Binding-site contacts:
Ligand atom CL contacts residue GLY226 of chain 1.B at 3.4 Å.
Ligand atom C3 contacts residue GLY226 of chain 1.B at 4.4 Å.
Ligand atom S contacts residue ILE273 of chain 1.B at 4.3 Å.
Ligand atom O1 contacts residue TYR228 of chain 1.B at 3.2 Å.
Ligand atom CL contacts residue LEU274 of chain 1.B at 3.5 Å.
Ligand atom CL contacts residue ASN227 of chain 1.B at 3.5 Å.
Ligand atom C2 contacts residue LEU274 of chain 1.B at 4.1 Å (hydrophobic).
Ligand atom C2 contacts residue TYR228 of chain 1.B at 4.3 Å (hydrophobic).
Ligand atom C2 contacts residue ILE273 of chain 1.B at 3.7 Å (hydrophobic).
Ligand atom C1 contacts residue TYR228 of chain 1.B at 3.7 Å (hydrophobic).
Ligand atom C contacts residue TYR228 of chain 1.B at 3.6 Å (hydrophobic).
Ligand atom C1 contacts residue ILE273 of chain 1.B at 3.2 Å (hydrophobic).
Ligand atom N contacts residue TYR228 of chain 1.B at 3.8 Å.
Ligand atom S contacts residue TYR228 of chain 1.B at 3.8 Å.
Ligand atom CL contacts residue TYR228 of chain 1.B at 4.1 Å.
Ligand atom S1 contacts residue GLY226 of chain 1.B at 4.1 Å.
Ligand atom C contacts residue ILE273 of chain 1.B at 4.0 Å (hydrophobic).
Ligand atom CL contacts residue ALA222 of chain 1.B at 3.5 Å.
Ligand atom CL contacts residue SER231 of chain 1.B at 4.2 Å.
Ligand atom C2 contacts residue SER231 of chain 1.B at 3.5 Å.
Ligand atom C1 contacts residue SER231 of chain 1.B at 4.1 Å.
Ligand atom O contacts residue ILE273 of chain 1.B at 4.0 Å.
Ligand atom C3 contacts residue ASN227 of chain 1.B at 4.3 Å.
Ligand atom O1 contacts residue ILE273 of chain 1.B at 4.5 Å.
Ligand atom C3 contacts residue SER231 of chain 1.B at 4.2 Å.
Ligand atom S1 contacts residue TYR228 of chain 1.B at 3.9 Å.
Ligand atom C3 contacts residue LEU274 of chain 1.B at 4.2 Å (hydrophobic).
Ligand atom C3 contacts residue TYR228 of chain 1.B at 3.9 Å (hydrophobic).

This small molecule binds to this protein.
Small molecule (SMILES): NS(=O)(=O)c1ccc(Cl)s1

Sequence of chain 1.B:
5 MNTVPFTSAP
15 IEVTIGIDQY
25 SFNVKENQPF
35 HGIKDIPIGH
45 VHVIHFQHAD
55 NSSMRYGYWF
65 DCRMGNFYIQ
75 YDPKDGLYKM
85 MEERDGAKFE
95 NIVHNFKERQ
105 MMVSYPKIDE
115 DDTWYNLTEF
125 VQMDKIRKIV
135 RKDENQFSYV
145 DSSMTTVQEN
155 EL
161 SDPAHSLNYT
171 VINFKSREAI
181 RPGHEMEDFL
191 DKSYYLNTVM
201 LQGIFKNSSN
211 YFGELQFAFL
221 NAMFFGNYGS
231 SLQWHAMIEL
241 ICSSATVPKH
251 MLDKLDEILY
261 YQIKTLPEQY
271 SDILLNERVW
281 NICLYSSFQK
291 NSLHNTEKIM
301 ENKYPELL